A small-molecule ligand and the protein it binds are described below.
Small molecule (SMILES): CC(=O)N[C@H]1[C@H](O[C@H]2[C@H](O)[C@@H](NC(C)=O)CO[C@@H]2CO[C@@H]2O[C@@H](C)[C@@H](O)[C@@H](O)[C@@H]2O)O[C@H](CO)[C@@H](O[C@@H]2O[C@H](CO)[C@@H](O)[C@H](O[C@@H]3O[C@H](CO)[C@@H](O)[C@H](O)[C@@H]3O)[C@@H]2O)[C@@H]1O

Binding-site contacts:
Ligand atom C6 contacts residue ASN120 of chain 15.E at 3.0 Å.
Ligand atom C1 contacts residue ASN120 of chain 15.E at 1.4 Å.
Ligand atom O5 contacts residue TRP138 of chain 15.E at 4.3 Å.
Ligand atom C2 contacts residue TRP138 of chain 15.E at 3.8 Å (hydrophobic).
Ligand atom C3 contacts residue ASN120 of chain 15.E at 3.9 Å.
Ligand atom C4 contacts residue ASN120 of chain 15.E at 4.2 Å.
Ligand atom C8 contacts residue GLY119 of chain 15.E at 3.9 Å.
Ligand atom C7 contacts residue ASN120 of chain 15.E at 3.8 Å.
Ligand atom C5 contacts residue ASN120 of chain 15.E at 3.9 Å.
Ligand atom O3 contacts residue TRP138 of chain 15.E at 3.5 Å.
Ligand atom O5 contacts residue ASN120 of chain 15.E at 4.0 Å.
Ligand atom C7 contacts residue TRP138 of chain 15.E at 4.3 Å (hydrophobic).
Ligand atom C2 contacts residue ASN120 of chain 15.E at 2.6 Å.
Ligand atom N2 contacts residue TRP138 of chain 15.E at 3.7 Å.
Ligand atom O4 contacts residue TRP138 of chain 15.E at 3.1 Å.
Ligand atom C1 contacts residue TRP138 of chain 15.E at 3.9 Å (hydrophobic).
Ligand atom C8 contacts residue TRP138 of chain 15.E at 4.0 Å (hydrophobic).
Ligand atom C4 contacts residue TRP138 of chain 15.E at 3.3 Å (hydrophobic).
Ligand atom C8 contacts residue ASN120 of chain 15.E at 4.1 Å.
Ligand atom O7 contacts residue ASN120 of chain 15.E at 4.4 Å.
Ligand atom N2 contacts residue ASN120 of chain 15.E at 3.0 Å (h-bond).
Ligand atom O5 contacts residue ASN120 of chain 15.E at 2.4 Å (h-bond).
Ligand atom C5 contacts residue TRP138 of chain 15.E at 3.5 Å (hydrophobic).
Ligand atom C3 contacts residue TRP138 of chain 15.E at 2.9 Å (hydrophobic).
Ligand atom O7 contacts residue TRP138 of chain 15.E at 3.8 Å.
Ligand atom C5 contacts residue ASN120 of chain 15.E at 3.6 Å.

Sequence of chain 15.E:
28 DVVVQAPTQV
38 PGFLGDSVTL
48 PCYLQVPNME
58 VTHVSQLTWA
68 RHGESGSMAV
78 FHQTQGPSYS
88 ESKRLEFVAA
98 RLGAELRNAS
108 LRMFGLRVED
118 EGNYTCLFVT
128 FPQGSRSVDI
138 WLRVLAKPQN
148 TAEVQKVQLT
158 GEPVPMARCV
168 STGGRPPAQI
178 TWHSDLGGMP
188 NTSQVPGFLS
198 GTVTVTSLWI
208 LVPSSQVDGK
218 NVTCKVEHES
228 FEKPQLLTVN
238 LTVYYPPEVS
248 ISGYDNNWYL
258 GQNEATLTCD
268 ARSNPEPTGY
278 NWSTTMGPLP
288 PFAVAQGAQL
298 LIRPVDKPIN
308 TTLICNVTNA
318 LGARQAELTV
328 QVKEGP